A small-molecule ligand and the protein it binds are described below.
Small molecule (SMILES): CC(=O)OP(=O)(O)OC[C@H]1O[C@@H](n2cnc3c(N)ncnc32)[C@H](O)[C@@H]1O

Binding-site contacts:
Ligand atom O26 contacts residue ATP1 of chain 1.K at 0.3 Å (h-bond).
Ligand atom P05 contacts residue ATP1 of chain 1.K at 0.7 Å.
Ligand atom C12 contacts residue ATP1 of chain 1.K at 0.1 Å.
Ligand atom N17 contacts residue GLY426 of chain 1.B at 3.1 Å (h-bond).
Ligand atom O08 contacts residue LYS654 of chain 1.B at 2.9 Å (salt-bridge).
Ligand atom O08 contacts residue ATP1 of chain 1.K at 0.2 Å (h-bond).
Ligand atom N15 contacts residue ATP1 of chain 1.K at 0.1 Å (h-bond).
Ligand atom N24 contacts residue THR451 of chain 1.B at 3.0 Å (h-bond).
Ligand atom C23 contacts residue ATP1 of chain 1.K at 0.1 Å.
Ligand atom C01 contacts residue TRP453 of chain 1.B at 3.3 Å (hydrophobic).
Ligand atom C16 contacts residue GLY426 of chain 1.B at 3.2 Å.
Ligand atom O26 contacts residue ASP541 of chain 1.B at 2.8 Å (salt-bridge).
Ligand atom O03 contacts residue LYS654 of chain 1.B at 2.9 Å (salt-bridge).
Ligand atom N20 contacts residue ATP1 of chain 1.K at 0.2 Å (h-bond).
Ligand atom C12 contacts residue ASP541 of chain 1.B at 3.2 Å.
Ligand atom O25 contacts residue ASP541 of chain 1.B at 2.5 Å (salt-bridge).
Ligand atom C09 contacts residue ATP1 of chain 1.K at 0.3 Å.
Ligand atom N17 contacts residue ATP1 of chain 1.K at 0.2 Å (h-bond).
Ligand atom C18 contacts residue ATP1 of chain 1.K at 0.1 Å.
Ligand atom O14 contacts residue ATP1 of chain 1.K at 0.2 Å (h-bond).
Ligand atom C13 contacts residue ATP1 of chain 1.K at 0.2 Å.
Ligand atom N24 contacts residue ATP1 of chain 1.K at 0.2 Å (h-bond).
Ligand atom O25 contacts residue ATP1 of chain 1.K at 0.1 Å (h-bond).
Ligand atom C19 contacts residue ATP1 of chain 1.K at 0.1 Å.
Ligand atom N15 contacts residue GLY426 of chain 1.B at 3.4 Å (h-bond).
Ligand atom N24 contacts residue ASP450 of chain 1.B at 3.0 Å (salt-bridge).
Ligand atom O07 contacts residue ATP1 of chain 1.K at 0.1 Å (h-bond).
Ligand atom C11 contacts residue ASP541 of chain 1.B at 3.4 Å.
Ligand atom O04 contacts residue ATP1 of chain 1.K at 1.7 Å (h-bond).
Ligand atom C23 contacts residue GLU427 of chain 1.B at 3.4 Å.
Ligand atom C10 contacts residue ATP1 of chain 1.K at 0.2 Å.
Ligand atom C21 contacts residue ATP1 of chain 1.K at 0.1 Å.
Ligand atom O06 contacts residue ATP1 of chain 1.K at 0.9 Å (h-bond).
Ligand atom C11 contacts residue ATP1 of chain 1.K at 0.2 Å.
Ligand atom O04 contacts residue THR455 of chain 1.B at 3.3 Å (h-bond).
Ligand atom O06 contacts residue THR455 of chain 1.B at 3.0 Å (h-bond).
Ligand atom C16 contacts residue ATP1 of chain 1.K at 0.2 Å.
Ligand atom O03 contacts residue ATP1 of chain 1.K at 2.9 Å (h-bond).
Ligand atom N22 contacts residue ATP1 of chain 1.K at 0.1 Å (h-bond).
Ligand atom C02 contacts residue ATP1 of chain 1.K at 3.0 Å.

Sequence of chain 1.B:
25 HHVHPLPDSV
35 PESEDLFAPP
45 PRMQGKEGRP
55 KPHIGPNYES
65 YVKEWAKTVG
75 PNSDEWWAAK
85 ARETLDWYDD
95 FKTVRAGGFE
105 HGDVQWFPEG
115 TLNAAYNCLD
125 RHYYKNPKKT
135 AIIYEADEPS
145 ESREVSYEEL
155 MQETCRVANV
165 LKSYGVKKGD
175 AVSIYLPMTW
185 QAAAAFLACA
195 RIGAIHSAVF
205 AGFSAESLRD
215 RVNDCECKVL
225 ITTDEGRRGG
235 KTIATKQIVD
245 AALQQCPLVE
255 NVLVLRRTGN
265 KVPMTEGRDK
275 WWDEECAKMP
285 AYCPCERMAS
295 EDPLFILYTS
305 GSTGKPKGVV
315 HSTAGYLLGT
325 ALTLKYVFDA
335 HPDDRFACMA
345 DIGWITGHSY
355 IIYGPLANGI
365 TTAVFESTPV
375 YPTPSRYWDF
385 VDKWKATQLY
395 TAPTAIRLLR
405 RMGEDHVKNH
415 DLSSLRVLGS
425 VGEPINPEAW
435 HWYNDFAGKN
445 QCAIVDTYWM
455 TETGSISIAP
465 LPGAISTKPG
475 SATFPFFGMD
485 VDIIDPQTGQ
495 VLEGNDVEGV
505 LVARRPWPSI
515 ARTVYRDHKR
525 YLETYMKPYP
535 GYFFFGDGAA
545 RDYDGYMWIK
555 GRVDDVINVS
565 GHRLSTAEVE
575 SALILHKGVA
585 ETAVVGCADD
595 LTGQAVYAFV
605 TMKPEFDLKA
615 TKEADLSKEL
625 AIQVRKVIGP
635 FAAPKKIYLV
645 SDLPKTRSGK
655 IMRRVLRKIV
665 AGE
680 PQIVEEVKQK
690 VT